Binding-site contacts:
Ligand atom C17 contacts residue MET122 of chain 1.A at 3.7 Å (hydrophobic).
Ligand atom N15 contacts residue SER150 of chain 1.E at 2.9 Å (h-bond).
Ligand atom N13 contacts residue TRP151 of chain 1.E at 3.1 Å (h-bond).
Ligand atom C19 contacts residue TYR200 of chain 1.E at 3.6 Å (hydrophobic).
Ligand atom C03 contacts residue LYS147 of chain 1.E at 3.6 Å.
Ligand atom C22 contacts residue TYR121 of chain 1.A at 3.8 Å (hydrophobic).
Ligand atom C14 contacts residue SER150 of chain 1.E at 4.1 Å.
Ligand atom C22 contacts residue ARG112 of chain 1.A at 4.0 Å.
Ligand atom N09 contacts residue VAL191 of chain 1.E at 3.7 Å.
Ligand atom C24 contacts residue TRP151 of chain 1.E at 3.0 Å (hydrophobic).
Ligand atom C11 contacts residue TYR200 of chain 1.E at 3.9 Å (hydrophobic).
Ligand atom N15 contacts residue TYR97 of chain 1.E at 2.6 Å (h-bond).
Ligand atom C22 contacts residue LEU120 of chain 1.A at 3.1 Å (hydrophobic).
Ligand atom C08 contacts residue VAL191 of chain 1.E at 4.0 Å (hydrophobic).
Ligand atom C07 contacts residue TYR172 of chain 1.A at 4.0 Å (hydrophobic).
Ligand atom C08 contacts residue TRP61 of chain 1.A at 3.2 Å (hydrophobic).
Ligand atom C12 contacts residue TRP151 of chain 1.E at 3.9 Å (hydrophobic).
Ligand atom C12 contacts residue TYR200 of chain 1.E at 3.6 Å (hydrophobic).
Ligand atom C14 contacts residue TYR200 of chain 1.E at 3.5 Å (hydrophobic).
Ligand atom C10 contacts residue TYR200 of chain 1.E at 4.0 Å (hydrophobic).
Ligand atom C18 contacts residue TYR200 of chain 1.E at 2.9 Å (hydrophobic).
Ligand atom C02 contacts residue LYS147 of chain 1.E at 3.5 Å.
Ligand atom C24 contacts residue MET122 of chain 1.A at 3.5 Å (hydrophobic).
Ligand atom C17 contacts residue TYR200 of chain 1.E at 3.5 Å (hydrophobic).
Ligand atom O21 contacts residue ARG112 of chain 1.A at 3.8 Å.
Ligand atom C17 contacts residue TRP151 of chain 1.E at 3.5 Å (hydrophobic).
Ligand atom C07 contacts residue VAL191 of chain 1.E at 3.4 Å (hydrophobic).
Ligand atom C22 contacts residue MET122 of chain 1.A at 3.6 Å (hydrophobic).
Ligand atom C23 contacts residue TRP151 of chain 1.E at 3.7 Å (hydrophobic).
Ligand atom N16 contacts residue TYR200 of chain 1.E at 3.7 Å.
Ligand atom C14 contacts residue TYR97 of chain 1.E at 3.7 Å (hydrophobic).
Ligand atom C06 contacts residue TYR97 of chain 1.E at 3.6 Å (hydrophobic).
Ligand atom N13 contacts residue TYR200 of chain 1.E at 3.5 Å.
Ligand atom C06 contacts residue VAL191 of chain 1.E at 3.7 Å (hydrophobic).
Ligand atom O21 contacts residue LEU120 of chain 1.A at 3.8 Å.
Ligand atom N16 contacts residue TYR97 of chain 1.E at 3.4 Å.
Ligand atom C04 contacts residue VAL191 of chain 1.E at 3.7 Å (hydrophobic).
Ligand atom C01 contacts residue LYS147 of chain 1.E at 3.6 Å.
Ligand atom C23 contacts residue MET122 of chain 1.A at 4.0 Å (hydrophobic).
Ligand atom N15 contacts residue TYR200 of chain 1.E at 3.5 Å.

Sequence of chain 1.A:
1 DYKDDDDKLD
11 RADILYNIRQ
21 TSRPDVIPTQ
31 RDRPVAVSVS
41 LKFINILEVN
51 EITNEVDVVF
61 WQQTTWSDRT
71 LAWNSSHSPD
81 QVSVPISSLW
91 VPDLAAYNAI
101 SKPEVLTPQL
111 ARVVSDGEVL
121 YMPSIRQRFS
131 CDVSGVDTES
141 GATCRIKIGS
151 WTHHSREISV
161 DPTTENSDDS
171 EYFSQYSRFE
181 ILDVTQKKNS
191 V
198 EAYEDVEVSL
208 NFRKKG

This small molecule binds to this protein.
Small molecule (SMILES): CCCCCCCCNc1cc(-c2ccc(OC)cc2)nc(N)n1

Sequence of chain 1.E:
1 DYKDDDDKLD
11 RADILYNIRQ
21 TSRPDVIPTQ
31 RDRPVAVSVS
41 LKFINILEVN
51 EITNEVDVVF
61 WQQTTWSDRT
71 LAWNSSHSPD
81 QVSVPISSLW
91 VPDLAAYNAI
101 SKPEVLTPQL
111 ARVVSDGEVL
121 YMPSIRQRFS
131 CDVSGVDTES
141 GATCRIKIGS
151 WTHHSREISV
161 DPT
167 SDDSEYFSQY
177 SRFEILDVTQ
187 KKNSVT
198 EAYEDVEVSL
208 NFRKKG